Binding-site contacts:
Ligand atom CM5 contacts residue SER309 of chain 1.F at 3.2 Å.
Ligand atom CM5 contacts residue ASP308 of chain 1.F at 3.5 Å.
Ligand atom N1 contacts residue TRP314 of chain 1.F at 3.5 Å.
Ligand atom N4 contacts residue FE21 of chain 1.HA at 3.7 Å.
Ligand atom N4 contacts residue HIS241 of chain 1.F at 3.6 Å.
Ligand atom N1 contacts residue GLN151 of chain 1.F at 2.7 Å (h-bond).
Ligand atom C4 contacts residue ASP308 of chain 1.F at 3.8 Å.
Ligand atom C5 contacts residue ASP308 of chain 1.F at 4.1 Å.
Ligand atom C2 contacts residue GLU212 of chain 1.F at 3.8 Å.
Ligand atom O2 contacts residue GLU212 of chain 1.F at 3.8 Å.
Ligand atom C5 contacts residue FE21 of chain 1.HA at 4.0 Å.
Ligand atom O2 contacts residue LEU76 of chain 1.F at 3.6 Å.
Ligand atom C6 contacts residue GLN151 of chain 1.F at 3.5 Å.
Ligand atom C6 contacts residue TRP314 of chain 1.F at 3.4 Å (hydrophobic).
Ligand atom N4 contacts residue ASP308 of chain 1.F at 2.7 Å (salt-bridge).
Ligand atom N4 contacts residue GLU273 of chain 1.F at 3.9 Å.
Ligand atom C2 contacts residue PHE149 of chain 1.F at 4.0 Å (hydrophobic).
Ligand atom O2 contacts residue PHE149 of chain 1.F at 3.6 Å.
Ligand atom C2 contacts residue GLN151 of chain 1.F at 3.7 Å.
Ligand atom C2 contacts residue HIS209 of chain 1.F at 3.9 Å.
Ligand atom N4 contacts residue GLU212 of chain 1.F at 2.8 Å (salt-bridge).
Ligand atom C4 contacts residue FE21 of chain 1.HA at 3.7 Å.
Ligand atom N1 contacts residue HIS58 of chain 1.F at 4.0 Å.
Ligand atom C4 contacts residue HIS58 of chain 1.F at 4.0 Å.
Ligand atom C5 contacts residue TRP314 of chain 1.F at 3.7 Å (hydrophobic).
Ligand atom N3 contacts residue LEU76 of chain 1.F at 3.2 Å.
Ligand atom N1 contacts residue PHE149 of chain 1.F at 3.9 Å.
Ligand atom N3 contacts residue GLU212 of chain 1.F at 2.8 Å (salt-bridge).
Ligand atom N3 contacts residue HIS209 of chain 1.F at 3.7 Å.
Ligand atom CM5 contacts residue HIS58 of chain 1.F at 3.5 Å.
Ligand atom O2 contacts residue HIS209 of chain 1.F at 4.0 Å.
Ligand atom CM5 contacts residue TRP314 of chain 1.F at 3.6 Å (hydrophobic).
Ligand atom CM5 contacts residue GLU273 of chain 1.F at 3.5 Å.
Ligand atom C4 contacts residue LEU76 of chain 1.F at 3.9 Å (hydrophobic).
Ligand atom C5 contacts residue HIS58 of chain 1.F at 3.5 Å.
Ligand atom O2 contacts residue GLN151 of chain 1.F at 3.0 Å (h-bond).
Ligand atom C6 contacts residue HIS58 of chain 1.F at 3.6 Å.
Ligand atom O2 contacts residue ILE178 of chain 1.F at 3.6 Å.
Ligand atom C4 contacts residue GLU212 of chain 1.F at 3.6 Å.
Ligand atom C2 contacts residue LEU76 of chain 1.F at 3.6 Å (hydrophobic).

A protein and the small-molecule ligand that binds it are described below.
Small molecule (SMILES): Cc1c[nH]c(=O)nc1N

Sequence of chain 1.F:
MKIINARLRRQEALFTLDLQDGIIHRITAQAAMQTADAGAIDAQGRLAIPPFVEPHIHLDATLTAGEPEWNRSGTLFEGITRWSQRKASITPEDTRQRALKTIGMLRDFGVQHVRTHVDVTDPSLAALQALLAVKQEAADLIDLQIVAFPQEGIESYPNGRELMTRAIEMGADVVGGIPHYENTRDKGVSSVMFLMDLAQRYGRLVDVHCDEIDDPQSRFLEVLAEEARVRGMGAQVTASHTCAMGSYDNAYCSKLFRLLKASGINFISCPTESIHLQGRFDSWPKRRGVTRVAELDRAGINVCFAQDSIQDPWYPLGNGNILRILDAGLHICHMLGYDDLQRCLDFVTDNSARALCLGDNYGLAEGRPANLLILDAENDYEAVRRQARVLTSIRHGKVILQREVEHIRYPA